The small molecule below binds the protein below.
Small molecule (SMILES): CCC[C@@H](c1noc(=O)[nH]1)n1c(C(=O)N2CCc3nn(-c4cc(C)c(F)c(C)c4)c(-n4ccn(-c5ccc6c(cnn6C)c5F)c4=O)c3[C@@H]2C)cc2cc(N3CCOC(C)(C)C3)ccc21

Sequence of chain 1.E:
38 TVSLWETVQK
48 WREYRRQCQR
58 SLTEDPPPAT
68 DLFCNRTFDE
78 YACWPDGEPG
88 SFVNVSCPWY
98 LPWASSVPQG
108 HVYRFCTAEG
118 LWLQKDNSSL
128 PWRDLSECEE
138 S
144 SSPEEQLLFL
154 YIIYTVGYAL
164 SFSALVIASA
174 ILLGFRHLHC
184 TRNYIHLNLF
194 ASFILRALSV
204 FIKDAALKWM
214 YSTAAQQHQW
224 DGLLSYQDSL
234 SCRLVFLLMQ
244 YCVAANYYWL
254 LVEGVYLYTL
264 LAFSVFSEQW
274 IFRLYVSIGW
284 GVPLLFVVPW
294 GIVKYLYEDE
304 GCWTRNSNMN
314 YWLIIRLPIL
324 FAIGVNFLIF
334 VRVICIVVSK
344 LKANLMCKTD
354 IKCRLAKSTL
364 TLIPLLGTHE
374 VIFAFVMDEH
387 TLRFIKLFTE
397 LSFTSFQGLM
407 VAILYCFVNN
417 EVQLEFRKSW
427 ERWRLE

Binding-site contacts:
Ligand atom C09 contacts residue TYR154 of chain 1.E at 3.6 Å (hydrophobic).
Ligand atom C25 contacts residue THR307 of chain 1.E at 3.5 Å.
Ligand atom O22 contacts residue THR307 of chain 1.E at 3.6 Å (h-bond).
Ligand atom C32 contacts residue TRP42 of chain 1.E at 3.5 Å (hydrophobic).
Ligand atom O45 contacts residue GLU147 of chain 1.E at 3.5 Å (salt-bridge).
Ligand atom F10 contacts residue LEU153 of chain 1.E at 3.2 Å.
Ligand atom C06 contacts residue LEU150 of chain 1.E at 3.5 Å (hydrophobic).
Ligand atom C34 contacts residue TRP42 of chain 1.E at 3.5 Å (hydrophobic).
Ligand atom C49 contacts residue GLU147 of chain 1.E at 3.5 Å.
Ligand atom F55 contacts residue LEU210 of chain 1.E at 3.5 Å.
Ligand atom N07 contacts residue PRO146 of chain 1.E at 3.6 Å.
Ligand atom C20 contacts residue SER40 of chain 1.E at 3.3 Å.
Ligand atom C27 contacts residue TRP42 of chain 1.E at 3.3 Å (hydrophobic).
Ligand atom C09 contacts residue LEU150 of chain 1.E at 3.3 Å (hydrophobic).
Ligand atom C56 contacts residue LYS211 of chain 1.E at 3.6 Å.
Ligand atom C09 contacts residue PRO146 of chain 1.E at 3.6 Å (hydrophobic).
Ligand atom N53 contacts residue LYS211 of chain 1.E at 3.3 Å.
Ligand atom C37 contacts residue TYR229 of chain 1.E at 3.2 Å (hydrophobic).
Ligand atom C17 contacts residue GLU43 of chain 1.E at 3.2 Å.
Ligand atom C29 contacts residue LYS206 of chain 1.E at 3.6 Å.
Ligand atom C40 contacts residue CYS235 of chain 1.E at 3.1 Å (hydrophobic).
Ligand atom C40 contacts residue VAL238 of chain 1.E at 3.5 Å (hydrophobic).
Ligand atom F10 contacts residue LEU150 of chain 1.E at 3.6 Å.
Ligand atom O45 contacts residue PRO146 of chain 1.E at 3.6 Å.
Ligand atom C41 contacts residue LYS206 of chain 1.E at 3.2 Å.
Ligand atom C50 contacts residue TYR154 of chain 1.E at 3.4 Å (hydrophobic).
Ligand atom C59 contacts residue ASN309 of chain 1.E at 3.5 Å.
Ligand atom C39 contacts residue VAL238 of chain 1.E at 3.6 Å (hydrophobic).
Ligand atom C40 contacts residue TYR229 of chain 1.E at 3.2 Å (hydrophobic).
Ligand atom C47 contacts residue GLU147 of chain 1.E at 3.5 Å.
Ligand atom C52 contacts residue LYS211 of chain 1.E at 3.6 Å.
Ligand atom O36 contacts residue TYR229 of chain 1.E at 2.4 Å (h-bond).
Ligand atom C35 contacts residue TYR229 of chain 1.E at 3.4 Å (hydrophobic).
Ligand atom C01 contacts residue LEU150 of chain 1.E at 3.5 Å (hydrophobic).
Ligand atom C29 contacts residue THR307 of chain 1.E at 3.6 Å.
Ligand atom C48 contacts residue GLU147 of chain 1.E at 3.4 Å.
Ligand atom C42 contacts residue ASP207 of chain 1.E at 3.3 Å.
Ligand atom C42 contacts residue LYS206 of chain 1.E at 3.5 Å.
Ligand atom F55 contacts residue TYR214 of chain 1.E at 3.5 Å.
Ligand atom F10 contacts residue TYR157 of chain 1.E at 3.6 Å.